Sequence of chain 1.I:
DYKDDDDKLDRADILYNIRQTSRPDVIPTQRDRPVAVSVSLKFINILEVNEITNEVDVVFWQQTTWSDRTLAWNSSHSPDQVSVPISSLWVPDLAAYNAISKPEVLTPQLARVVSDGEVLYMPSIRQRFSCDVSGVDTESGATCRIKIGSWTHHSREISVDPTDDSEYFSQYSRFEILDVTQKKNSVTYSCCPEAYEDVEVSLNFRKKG

A protein and the small-molecule ligand that binds it are described below.
Small molecule (SMILES): Nc1nc(-c2ccc(C(F)(F)F)cc2)cc(N2CCOCC2)n1

Binding-site contacts:
Ligand atom O1 contacts residue ILE44 of chain 1.I at 4.0 Å.
Ligand atom C8 contacts residue TRP151 of chain 1.H at 3.5 Å (hydrophobic).
Ligand atom N1 contacts residue TYR97 of chain 1.H at 3.7 Å.
Ligand atom F3 contacts residue THR152 of chain 1.H at 3.8 Å.
Ligand atom F1 contacts residue LEU120 of chain 1.I at 3.7 Å.
Ligand atom C7 contacts residue TRP151 of chain 1.H at 3.7 Å (hydrophobic).
Ligand atom N4 contacts residue SER150 of chain 1.H at 2.9 Å (h-bond).
Ligand atom N4 contacts residue TYR97 of chain 1.H at 2.7 Å (h-bond).
Ligand atom C14 contacts residue TRP151 of chain 1.H at 3.4 Å (hydrophobic).
Ligand atom C5 contacts residue TRP61 of chain 1.I at 3.8 Å (hydrophobic).
Ligand atom C4 contacts residue TRP61 of chain 1.I at 3.5 Å (hydrophobic).
Ligand atom C3 contacts residue TRP61 of chain 1.I at 3.5 Å (hydrophobic).
Ligand atom N2 contacts residue TYR193 of chain 1.H at 3.6 Å.
Ligand atom F3 contacts residue ARG112 of chain 1.I at 2.8 Å.
Ligand atom C7 contacts residue SER150 of chain 1.H at 3.9 Å.
Ligand atom N4 contacts residue TYR200 of chain 1.H at 3.7 Å.
Ligand atom C7 contacts residue TYR97 of chain 1.H at 3.7 Å (hydrophobic).
Ligand atom N3 contacts residue TRP151 of chain 1.H at 2.7 Å (h-bond).
Ligand atom C1 contacts residue TYR193 of chain 1.H at 3.8 Å (hydrophobic).
Ligand atom N1 contacts residue TRP151 of chain 1.H at 3.6 Å.
Ligand atom C10 contacts residue TRP151 of chain 1.H at 3.7 Å (hydrophobic).
Ligand atom C13 contacts residue MET122 of chain 1.I at 3.8 Å (hydrophobic).
Ligand atom C7 contacts residue TYR193 of chain 1.H at 3.9 Å (hydrophobic).
Ligand atom C11 contacts residue TYR200 of chain 1.H at 3.3 Å (hydrophobic).
Ligand atom C5 contacts residue TRP151 of chain 1.H at 3.7 Å (hydrophobic).
Ligand atom C6 contacts residue TYR193 of chain 1.H at 3.4 Å (hydrophobic).
Ligand atom N1 contacts residue TYR193 of chain 1.H at 3.3 Å.
Ligand atom N3 contacts residue TYR200 of chain 1.H at 3.8 Å.
Ligand atom N4 contacts residue TRP151 of chain 1.H at 3.8 Å.
Ligand atom C11 contacts residue MET122 of chain 1.I at 3.6 Å (hydrophobic).
Ligand atom F2 contacts residue LEU120 of chain 1.I at 3.5 Å.
Ligand atom C9 contacts residue TRP151 of chain 1.H at 3.2 Å (hydrophobic).
Ligand atom F2 contacts residue MET122 of chain 1.I at 3.2 Å.
Ligand atom C10 contacts residue TYR200 of chain 1.H at 3.2 Å (hydrophobic).
Ligand atom C3 contacts residue TYR172 of chain 1.I at 3.8 Å (hydrophobic).
Ligand atom C12 contacts residue MET122 of chain 1.I at 3.6 Å (hydrophobic).
Ligand atom C6 contacts residue TRP151 of chain 1.H at 3.7 Å (hydrophobic).
Ligand atom F1 contacts residue MET122 of chain 1.I at 3.6 Å.
Ligand atom C15 contacts residue TRP151 of chain 1.H at 3.2 Å (hydrophobic).
Ligand atom C4 contacts residue TYR172 of chain 1.I at 3.8 Å (hydrophobic).

Sequence of chain 1.H:
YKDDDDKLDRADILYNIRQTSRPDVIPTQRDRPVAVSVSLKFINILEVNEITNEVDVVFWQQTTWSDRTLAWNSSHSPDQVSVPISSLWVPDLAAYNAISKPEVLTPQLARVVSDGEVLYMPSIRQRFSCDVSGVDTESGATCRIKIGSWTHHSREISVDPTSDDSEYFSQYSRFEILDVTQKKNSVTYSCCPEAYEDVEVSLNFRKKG